The small molecule below binds the protein below.
Small molecule (SMILES): CC(=O)N[C@@H]1[C@@H](O)[C@H](O)[C@@H](CO)O[C@H]1O

Binding-site contacts:
Ligand atom O5 contacts residue ASN65 of chain 2.A at 2.4 Å (h-bond).
Ligand atom C4 contacts residue ASN65 of chain 2.A at 4.2 Å.
Ligand atom C8 contacts residue ASN65 of chain 2.A at 4.3 Å.
Ligand atom O4 contacts residue TRP357 of chain 2.A at 4.4 Å.
Ligand atom C1 contacts residue ASN65 of chain 2.A at 1.4 Å.
Ligand atom C2 contacts residue ASN65 of chain 2.A at 2.3 Å.
Ligand atom C1 contacts residue TRP357 of chain 2.A at 3.7 Å (hydrophobic).
Ligand atom C5 contacts residue ASN65 of chain 2.A at 3.7 Å.
Ligand atom C2 contacts residue TRP357 of chain 2.A at 4.0 Å (hydrophobic).
Ligand atom O5 contacts residue TRP357 of chain 2.A at 4.4 Å.
Ligand atom C8 contacts residue TRP357 of chain 2.A at 3.5 Å (hydrophobic).
Ligand atom C3 contacts residue TRP357 of chain 2.A at 3.8 Å (hydrophobic).
Ligand atom O3 contacts residue TRP357 of chain 2.A at 4.2 Å.
Ligand atom O7 contacts residue ASN65 of chain 2.A at 3.8 Å.
Ligand atom N2 contacts residue ASN65 of chain 2.A at 2.8 Å (h-bond).
Ligand atom C3 contacts residue ASN65 of chain 2.A at 3.7 Å.
Ligand atom C5 contacts residue TRP357 of chain 2.A at 4.3 Å (hydrophobic).
Ligand atom N2 contacts residue TRP357 of chain 2.A at 3.3 Å.
Ligand atom C7 contacts residue ASN65 of chain 2.A at 3.4 Å.
Ligand atom C7 contacts residue TRP357 of chain 2.A at 3.9 Å (hydrophobic).

Sequence of chain 2.A:
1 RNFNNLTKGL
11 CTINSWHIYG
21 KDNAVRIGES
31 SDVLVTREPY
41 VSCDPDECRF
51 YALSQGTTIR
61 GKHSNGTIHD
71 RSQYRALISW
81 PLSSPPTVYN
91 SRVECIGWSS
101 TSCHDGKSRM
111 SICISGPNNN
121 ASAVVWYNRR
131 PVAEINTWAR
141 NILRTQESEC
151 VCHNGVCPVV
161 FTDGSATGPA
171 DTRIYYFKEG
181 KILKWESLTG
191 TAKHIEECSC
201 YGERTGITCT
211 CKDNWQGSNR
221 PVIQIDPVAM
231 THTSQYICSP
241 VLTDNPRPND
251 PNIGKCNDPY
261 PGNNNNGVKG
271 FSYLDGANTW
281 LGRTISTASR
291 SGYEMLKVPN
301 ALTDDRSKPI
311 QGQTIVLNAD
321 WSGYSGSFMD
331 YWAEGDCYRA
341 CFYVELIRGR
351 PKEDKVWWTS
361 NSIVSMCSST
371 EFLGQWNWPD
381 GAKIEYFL